Sequence of chain 1.D:
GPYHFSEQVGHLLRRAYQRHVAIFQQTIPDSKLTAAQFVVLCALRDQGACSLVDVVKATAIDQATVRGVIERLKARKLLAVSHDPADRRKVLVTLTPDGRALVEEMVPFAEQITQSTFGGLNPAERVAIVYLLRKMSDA

A small-molecule ligand and the protein it binds are described below.
Small molecule (SMILES): O=C(O)c1ccc(O)nc1

Binding-site contacts:
Ligand atom NAD contacts residue PHE36 of chain 1.D at 3.7 Å.
Ligand atom NAD contacts residue HIS23 of chain 1.A at 4.4 Å.
Ligand atom CAC contacts residue PHE36 of chain 1.D at 3.7 Å (hydrophobic).
Ligand atom OAJ contacts residue HIS23 of chain 1.A at 4.5 Å.
Ligand atom CAF contacts residue GLY22 of chain 1.A at 4.3 Å.
Ligand atom CAB contacts residue PHE17 of chain 1.A at 4.4 Å (hydrophobic).
Ligand atom CAE contacts residue HIS23 of chain 1.A at 4.3 Å.
Ligand atom OAH contacts residue HIS32 of chain 1.D at 3.2 Å.
Ligand atom CAF contacts residue VAL51 of chain 1.D at 4.0 Å (hydrophobic).
Ligand atom OAI contacts residue ARG26 of chain 1.A at 3.1 Å (salt-bridge).
Ligand atom CAC contacts residue GLY22 of chain 1.A at 4.3 Å.
Ligand atom CAB contacts residue HIS23 of chain 1.A at 3.9 Å.
Ligand atom CAG contacts residue ARG26 of chain 1.A at 3.3 Å.
Ligand atom OAH contacts residue TYR15 of chain 1.A at 4.4 Å.
Ligand atom CAC contacts residue HIS32 of chain 1.D at 3.4 Å.
Ligand atom CAA contacts residue VAL51 of chain 1.D at 3.8 Å (hydrophobic).
Ligand atom OAH contacts residue ILE125 of chain 1.D at 4.3 Å.
Ligand atom OAI contacts residue VAL51 of chain 1.D at 4.0 Å.
Ligand atom CAA contacts residue GLY22 of chain 1.A at 4.4 Å.
Ligand atom CAB contacts residue TYR15 of chain 1.A at 4.3 Å (hydrophobic).
Ligand atom CAE contacts residue HIS32 of chain 1.D at 3.7 Å.
Ligand atom CAA contacts residue PHE17 of chain 1.A at 4.4 Å (hydrophobic).
Ligand atom CAG contacts residue HIS23 of chain 1.A at 3.5 Å.
Ligand atom CAG contacts residue VAL51 of chain 1.D at 3.9 Å (hydrophobic).
Ligand atom OAH contacts residue THR126 of chain 1.D at 4.3 Å.
Ligand atom CAE contacts residue GLY22 of chain 1.A at 4.2 Å.
Ligand atom CAF contacts residue HIS23 of chain 1.A at 3.9 Å.
Ligand atom OAI contacts residue HIS23 of chain 1.A at 2.3 Å (h-bond).
Ligand atom CAA contacts residue HIS23 of chain 1.A at 3.6 Å.
Ligand atom OAJ contacts residue VAL51 of chain 1.D at 4.3 Å.
Ligand atom CAC contacts residue HIS23 of chain 1.A at 4.2 Å.
Ligand atom NAD contacts residue GLY22 of chain 1.A at 4.2 Å.
Ligand atom OAH contacts residue PHE36 of chain 1.D at 3.4 Å.
Ligand atom CAB contacts residue GLY22 of chain 1.A at 4.4 Å.
Ligand atom OAJ contacts residue ARG26 of chain 1.A at 2.8 Å (salt-bridge).
Ligand atom NAD contacts residue HIS32 of chain 1.D at 2.8 Å (h-bond).
Ligand atom CAE contacts residue ALA47 of chain 1.D at 4.4 Å (hydrophobic).

Sequence of chain 1.A:
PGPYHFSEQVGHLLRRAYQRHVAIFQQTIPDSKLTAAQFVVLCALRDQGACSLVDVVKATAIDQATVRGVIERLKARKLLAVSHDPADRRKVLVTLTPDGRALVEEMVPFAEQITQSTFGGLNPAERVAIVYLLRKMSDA